Sequence of chain 1.C:
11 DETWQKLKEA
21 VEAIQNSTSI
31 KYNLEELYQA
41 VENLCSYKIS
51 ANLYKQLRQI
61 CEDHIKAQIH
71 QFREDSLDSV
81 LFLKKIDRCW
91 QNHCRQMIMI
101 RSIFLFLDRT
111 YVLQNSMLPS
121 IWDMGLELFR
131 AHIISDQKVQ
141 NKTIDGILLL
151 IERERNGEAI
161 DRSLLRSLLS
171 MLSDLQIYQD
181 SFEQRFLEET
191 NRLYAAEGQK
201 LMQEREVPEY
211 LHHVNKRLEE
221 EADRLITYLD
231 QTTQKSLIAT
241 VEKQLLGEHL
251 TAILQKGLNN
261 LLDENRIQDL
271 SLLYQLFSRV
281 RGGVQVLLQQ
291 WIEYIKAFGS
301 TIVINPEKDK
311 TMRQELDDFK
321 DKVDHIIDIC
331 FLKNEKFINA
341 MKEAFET

This protein binds this small molecule.
Small molecule (SMILES): CC(C)C[C@H](NC(=O)[C@H](CCC(=O)O)NC(=O)[C@H](CS)NC(=O)[C@H](CC1=CN=C2C=CC=CC12)NC(=O)[C@H](C)NC(=O)[C@H](CC(=O)O)NC(=O)[C@H](C)NC(=O)[C@@H]1CCCN1)C(=O)N[C@@H](C)C(=O)N[C@@H](C)C(=O)N[C@@H](CC1=c2ccccc2=NC1)C(=O)N[C@H](C(=O)N[C@@H](CS)C(=O)N[C@@H](CC(=O)O)C(=O)N[C@H](C=O)[C@@H](C)O)[C@@H](C)O

Binding-site contacts:
Ligand atom C contacts residue WHL1 of chain 1.K at 3.0 Å.
Ligand atom CB contacts residue WHL1 of chain 1.K at 2.8 Å.
Ligand atom CH2 contacts residue PHE345 of chain 1.C at 3.4 Å (hydrophobic).
Ligand atom CD1 contacts residue ASP317 of chain 1.C at 3.9 Å.
Ligand atom O contacts residue VAL303 of chain 1.C at 3.8 Å.
Ligand atom N contacts residue ARG313 of chain 1.C at 3.1 Å (salt-bridge).
Ligand atom CB contacts residue MET312 of chain 1.C at 3.5 Å (hydrophobic).
Ligand atom SG contacts residue WHL1 of chain 1.K at 1.8 Å.
Ligand atom CB contacts residue ARG313 of chain 1.C at 3.6 Å.
Ligand atom CG2 contacts residue LYS342 of chain 1.C at 3.7 Å.
Ligand atom N contacts residue WHL1 of chain 1.K at 3.3 Å (h-bond).
Ligand atom CG contacts residue ARG313 of chain 1.C at 3.5 Å.
Ligand atom C contacts residue ARG313 of chain 1.C at 3.7 Å.
Ligand atom NE1 contacts residue LEU316 of chain 1.C at 3.3 Å (h-bond).
Ligand atom OG1 contacts residue PHE345 of chain 1.C at 3.2 Å (h-bond).
Ligand atom OE1 contacts residue ARG313 of chain 1.C at 3.9 Å.
Ligand atom CA contacts residue WHL1 of chain 1.K at 3.2 Å.
Ligand atom CB contacts residue ARG313 of chain 1.C at 3.3 Å.
Ligand atom CB contacts residue LYS342 of chain 1.C at 3.4 Å.
Ligand atom CG2 contacts residue GLU346 of chain 1.C at 3.4 Å.
Ligand atom CB contacts residue VAL303 of chain 1.C at 3.1 Å (hydrophobic).
Ligand atom CG2 contacts residue LYS320 of chain 1.C at 3.8 Å.
Ligand atom CA contacts residue LYS342 of chain 1.C at 3.7 Å.
Ligand atom O contacts residue VAL303 of chain 1.C at 3.6 Å.
Ligand atom CZ3 contacts residue PHE345 of chain 1.C at 3.1 Å (hydrophobic).
Ligand atom CZ3 contacts residue LYS342 of chain 1.C at 3.9 Å.
Ligand atom OE2 contacts residue ARG313 of chain 1.C at 3.7 Å.
Ligand atom C contacts residue LYS342 of chain 1.C at 3.0 Å.
Ligand atom O contacts residue ARG313 of chain 1.C at 3.5 Å (salt-bridge).
Ligand atom CH2 contacts residue LYS342 of chain 1.C at 3.9 Å.
Ligand atom CB contacts residue WHL1 of chain 1.K at 3.5 Å.
Ligand atom O contacts residue LYS342 of chain 1.C at 3.5 Å (salt-bridge).
Ligand atom CA contacts residue WHL1 of chain 1.K at 3.5 Å.
Ligand atom O contacts residue WHL1 of chain 1.K at 2.6 Å (h-bond).
Ligand atom NE1 contacts residue ASP317 of chain 1.C at 3.5 Å (salt-bridge).
Ligand atom O contacts residue WHL1 of chain 1.K at 3.2 Å.
Ligand atom CB contacts residue MET312 of chain 1.C at 4.0 Å (hydrophobic).
Ligand atom CD1 contacts residue ARG313 of chain 1.C at 3.0 Å.
Ligand atom CA contacts residue ARG313 of chain 1.C at 3.4 Å.
Ligand atom CE2 contacts residue LEU316 of chain 1.C at 3.8 Å (hydrophobic).